Sequence of chain 1.A:
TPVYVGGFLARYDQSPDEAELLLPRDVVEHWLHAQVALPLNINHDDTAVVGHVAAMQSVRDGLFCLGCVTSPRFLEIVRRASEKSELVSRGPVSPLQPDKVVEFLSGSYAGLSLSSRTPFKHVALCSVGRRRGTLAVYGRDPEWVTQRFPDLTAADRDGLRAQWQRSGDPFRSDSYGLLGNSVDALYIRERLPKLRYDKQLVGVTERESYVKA

Sequence of chain 1.B:
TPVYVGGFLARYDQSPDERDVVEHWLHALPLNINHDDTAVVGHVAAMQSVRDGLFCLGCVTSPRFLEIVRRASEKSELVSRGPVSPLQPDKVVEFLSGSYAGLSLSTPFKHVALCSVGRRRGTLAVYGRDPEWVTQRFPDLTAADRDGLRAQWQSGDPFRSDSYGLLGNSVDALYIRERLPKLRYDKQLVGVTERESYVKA

The small molecule below binds the protein below.
Small molecule (SMILES): Cc1ccc([C@@H](c2cn(C3CCCC3)nc2-c2ccccc2C)n2cccc(N3C[C@H](C(=O)NC45CCC(CC4)NC5=O)N(C)C3=O)c2=O)cc1

Binding-site contacts:
Ligand atom C20 contacts residue ILE238 of chain 1.B at 4.0 Å (hydrophobic).
Ligand atom C25 contacts residue VAL170 of chain 1.B at 3.6 Å (hydrophobic).
Ligand atom C contacts residue SER139 of chain 1.B at 3.7 Å.
Ligand atom C contacts residue LEU140 of chain 1.B at 3.3 Å (hydrophobic).
Ligand atom C2 contacts residue ARG172 of chain 1.B at 3.7 Å.
Ligand atom C10 contacts residue ILE238 of chain 1.B at 3.9 Å (hydrophobic).
Ligand atom C5 contacts residue HIS70 of chain 1.B at 3.8 Å.
Ligand atom O contacts residue HIS70 of chain 1.B at 2.4 Å (h-bond).
Ligand atom O contacts residue SER139 of chain 1.B at 2.6 Å.
Ligand atom C27 contacts residue ILE238 of chain 1.B at 3.7 Å (hydrophobic).
Ligand atom C23 contacts residue ASP234 of chain 1.B at 3.5 Å.
Ligand atom C15 contacts residue HIS70 of chain 1.B at 4.0 Å.
Ligand atom C39 contacts residue SER141 of chain 1.B at 3.9 Å.
Ligand atom C3 contacts residue ARG172 of chain 1.B at 3.8 Å.
Ligand atom C6 contacts residue CYS168 of chain 1.B at 3.8 Å (hydrophobic).
Ligand atom C28 contacts residue ILE238 of chain 1.B at 3.9 Å (hydrophobic).
Ligand atom C15 contacts residue ASN69 of chain 1.B at 3.5 Å.
Ligand atom C25 contacts residue GLY171 of chain 1.B at 3.9 Å.
Ligand atom C3 contacts residue SER139 of chain 1.B at 3.4 Å.
Ligand atom C21 contacts residue LEU113 of chain 1.A at 3.9 Å (hydrophobic).
Ligand atom O1 contacts residue ARG172 of chain 1.B at 3.6 Å.
Ligand atom C26 contacts residue GLY171 of chain 1.B at 3.3 Å.
Ligand atom C4 contacts residue ARG172 of chain 1.B at 3.8 Å.
Ligand atom C14 contacts residue ASN69 of chain 1.B at 2.8 Å.
Ligand atom O3 contacts residue SER141 of chain 1.B at 3.0 Å.
Ligand atom C contacts residue ARG172 of chain 1.B at 3.8 Å.
Ligand atom N contacts residue SER139 of chain 1.B at 3.9 Å.
Ligand atom N contacts residue HIS70 of chain 1.B at 3.8 Å.
Ligand atom N contacts residue LEU140 of chain 1.B at 3.8 Å.
Ligand atom C31 contacts residue ARG172 of chain 1.B at 3.8 Å.
Ligand atom N1 contacts residue HIS70 of chain 1.B at 3.9 Å.
Ligand atom C3 contacts residue HIS70 of chain 1.B at 3.1 Å.
Ligand atom C22 contacts residue ASP234 of chain 1.B at 3.6 Å.
Ligand atom C22 contacts residue LEU113 of chain 1.A at 4.0 Å (hydrophobic).
Ligand atom C29 contacts residue ILE238 of chain 1.B at 3.8 Å (hydrophobic).
Ligand atom C26 contacts residue VAL170 of chain 1.B at 3.8 Å (hydrophobic).
Ligand atom N contacts residue ARG172 of chain 1.B at 3.7 Å.
Ligand atom C7 contacts residue VAL170 of chain 1.B at 4.1 Å (hydrophobic).
Ligand atom C16 contacts residue HIS70 of chain 1.B at 3.9 Å.
Ligand atom N1 contacts residue ARG172 of chain 1.B at 3.5 Å.